This small molecule binds to this protein.
Small molecule (SMILES): O=C(N[C@H]1c2ccccc2C[C@H]1O)[C@H](CCc1ccccc1)[C@@H](O)[C@H](O)[C@@H](CCc1ccccc1)C(=O)N[C@H]1c2ccccc2C[C@H]1O

Sequence of chain 1.B:
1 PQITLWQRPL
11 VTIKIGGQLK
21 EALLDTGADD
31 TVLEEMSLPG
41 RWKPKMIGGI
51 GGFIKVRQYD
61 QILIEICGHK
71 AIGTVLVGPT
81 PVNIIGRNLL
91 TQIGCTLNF

Sequence of chain 1.A:
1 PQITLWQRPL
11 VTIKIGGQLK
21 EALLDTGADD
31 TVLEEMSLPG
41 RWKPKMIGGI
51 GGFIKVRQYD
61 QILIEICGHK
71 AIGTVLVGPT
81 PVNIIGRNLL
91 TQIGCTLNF

Binding-site contacts:
Ligand atom O36 contacts residue GLY27 of chain 1.B at 3.2 Å (h-bond).
Ligand atom C35 contacts residue GLY48 of chain 1.B at 3.5 Å.
Ligand atom C11 contacts residue ARG8 of chain 1.A at 3.5 Å.
Ligand atom C18 contacts residue ASP25 of chain 1.B at 3.4 Å.
Ligand atom O20 contacts residue GLY49 of chain 1.A at 3.2 Å.
Ligand atom C14 contacts residue ASP25 of chain 1.A at 3.2 Å.
Ligand atom C39 contacts residue GLY48 of chain 1.A at 3.5 Å.
Ligand atom C22 contacts residue ILE50 of chain 1.A at 3.5 Å (hydrophobic).
Ligand atom C32 contacts residue ALA28 of chain 1.B at 3.6 Å (hydrophobic).
Ligand atom C05 contacts residue PRO81 of chain 1.B at 3.6 Å (hydrophobic).
Ligand atom C42 contacts residue ALA28 of chain 1.A at 3.6 Å (hydrophobic).
Ligand atom O25 contacts residue ASP25 of chain 1.A at 2.6 Å (salt-bridge).
Ligand atom C16 contacts residue ASP25 of chain 1.A at 3.3 Å.
Ligand atom N21 contacts residue GLY27 of chain 1.A at 3.2 Å (h-bond).
Ligand atom C29 contacts residue GLY48 of chain 1.B at 3.4 Å.
Ligand atom C23 contacts residue LEU23 of chain 1.B at 3.6 Å (hydrophobic).
Ligand atom O47 contacts residue ASP29 of chain 1.A at 3.1 Å (salt-bridge).
Ligand atom C17 contacts residue ASP25 of chain 1.B at 3.4 Å.
Ligand atom C07 contacts residue VAL82 of chain 1.A at 3.4 Å (hydrophobic).
Ligand atom C12 contacts residue VAL82 of chain 1.A at 3.6 Å (hydrophobic).
Ligand atom N28 contacts residue GLY27 of chain 1.B at 3.0 Å (h-bond).
Ligand atom O25 contacts residue ASP25 of chain 1.B at 3.0 Å (salt-bridge).
Ligand atom O20 contacts residue ILE50 of chain 1.A at 3.6 Å.
Ligand atom C34 contacts residue VAL32 of chain 1.B at 3.4 Å (hydrophobic).
Ligand atom C15 contacts residue ASP25 of chain 1.A at 3.4 Å.
Ligand atom C15 contacts residue GLY27 of chain 1.B at 3.4 Å.
Ligand atom C09 contacts residue PRO81 of chain 1.A at 3.4 Å (hydrophobic).
Ligand atom C03 contacts residue ARG8 of chain 1.B at 3.3 Å.
Ligand atom O36 contacts residue ASP29 of chain 1.B at 3.2 Å (salt-bridge).
Ligand atom C44 contacts residue ASP30 of chain 1.A at 3.6 Å.
Ligand atom C46 contacts residue GLY48 of chain 1.A at 3.6 Å.
Ligand atom C34 contacts residue ASP30 of chain 1.B at 3.4 Å.
Ligand atom C08 contacts residue VAL82 of chain 1.A at 3.6 Å (hydrophobic).
Ligand atom C13 contacts residue LEU23 of chain 1.A at 3.6 Å (hydrophobic).
Ligand atom O27 contacts residue GLY49 of chain 1.B at 3.4 Å.
Ligand atom C22 contacts residue ILE84 of chain 1.B at 3.4 Å (hydrophobic).
Ligand atom O24 contacts residue ASP25 of chain 1.B at 2.6 Å (salt-bridge).
Ligand atom O47 contacts residue GLY27 of chain 1.A at 3.5 Å (h-bond).
Ligand atom C43 contacts residue ALA28 of chain 1.A at 3.6 Å (hydrophobic).
Ligand atom C22 contacts residue ASP25 of chain 1.B at 3.6 Å.